Sequence of chain 1.D:
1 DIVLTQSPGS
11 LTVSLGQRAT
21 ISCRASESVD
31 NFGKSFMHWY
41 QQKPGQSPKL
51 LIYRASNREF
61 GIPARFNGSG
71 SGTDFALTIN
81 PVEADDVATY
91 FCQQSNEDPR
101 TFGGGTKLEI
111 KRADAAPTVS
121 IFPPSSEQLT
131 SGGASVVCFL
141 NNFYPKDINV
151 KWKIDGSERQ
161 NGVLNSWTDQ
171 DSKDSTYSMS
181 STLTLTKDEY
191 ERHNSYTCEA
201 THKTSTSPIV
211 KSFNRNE

This small molecule binds to this protein.
Small molecule (SMILES): CC(=O)N[C@@H]1[C@@H](O)[C@H](O)[C@@H](CO)O[C@H]1O

Binding-site contacts:
Ligand atom C4 contacts residue ASN67 of chain 1.D at 3.9 Å.
Ligand atom C5 contacts residue ASN67 of chain 1.D at 3.6 Å.
Ligand atom C7 contacts residue ASN67 of chain 1.D at 3.2 Å.
Ligand atom C3 contacts residue ASN67 of chain 1.D at 3.5 Å.
Ligand atom O7 contacts residue ASN67 of chain 1.D at 3.3 Å (h-bond).
Ligand atom O3 contacts residue ASN67 of chain 1.D at 4.4 Å.
Ligand atom O5 contacts residue ASN67 of chain 1.D at 2.4 Å (h-bond).
Ligand atom O5 contacts residue SER69 of chain 1.D at 4.5 Å.
Ligand atom C2 contacts residue ASN67 of chain 1.D at 2.0 Å.
Ligand atom C8 contacts residue ASN67 of chain 1.D at 4.4 Å.
Ligand atom N2 contacts residue ASN67 of chain 1.D at 2.6 Å (h-bond).
Ligand atom C1 contacts residue ASN67 of chain 1.D at 1.4 Å.